A small-molecule ligand and the protein it binds are described below.
Small molecule (SMILES): O=S(=O)(O)c1ccccc1S(=O)(=O)F

Binding-site contacts:
Ligand atom O4 contacts residue SER173 of chain 1.B at 2.0 Å (h-bond).
Ligand atom S2 contacts residue HIS41 of chain 1.B at 4.1 Å.
Ligand atom C4 contacts residue CYS169 of chain 1.B at 3.9 Å (hydrophobic).
Ligand atom C4 contacts residue CYS194 of chain 1.B at 4.1 Å (hydrophobic).
Ligand atom C3 contacts residue VAL190 of chain 1.B at 4.1 Å (hydrophobic).
Ligand atom O3 contacts residue CYS169 of chain 1.B at 4.3 Å.
Ligand atom C4 contacts residue VAL190 of chain 1.B at 3.5 Å (hydrophobic).
Ligand atom O3 contacts residue SER173 of chain 1.B at 2.4 Å (h-bond).
Ligand atom O3 contacts residue ASP172 of chain 1.B at 4.3 Å.
Ligand atom F1 contacts residue GLY171 of chain 1.B at 4.4 Å.
Ligand atom C1 contacts residue PHE170 of chain 1.B at 4.3 Å (hydrophobic).
Ligand atom C3 contacts residue PHE170 of chain 1.B at 4.0 Å (hydrophobic).
Ligand atom C3 contacts residue SER173 of chain 1.B at 4.0 Å.
Ligand atom C6 contacts residue PHE170 of chain 1.B at 4.2 Å (hydrophobic).
Ligand atom F1 contacts residue PHE170 of chain 1.B at 3.8 Å.
Ligand atom O2 contacts residue SER188 of chain 1.B at 4.5 Å.
Ligand atom S1 contacts residue PHE170 of chain 1.B at 4.4 Å.
Ligand atom C3 contacts residue CYS169 of chain 1.B at 3.9 Å (hydrophobic).
Ligand atom S1 contacts residue HIS41 of chain 1.B at 3.8 Å.
Ligand atom C2 contacts residue CYS169 of chain 1.B at 4.4 Å (hydrophobic).
Ligand atom S2 contacts residue SER173 of chain 1.B at 1.6 Å (h-bond).
Ligand atom O3 contacts residue ALA187 of chain 1.B at 4.3 Å.
Ligand atom O3 contacts residue PHE189 of chain 1.B at 4.3 Å.
Ligand atom O2 contacts residue SER173 of chain 1.B at 3.2 Å (h-bond).
Ligand atom O4 contacts residue SER188 of chain 1.B at 2.7 Å (h-bond).
Ligand atom C4 contacts residue PHE170 of chain 1.B at 3.7 Å (hydrophobic).
Ligand atom O4 contacts residue HIS41 of chain 1.B at 3.0 Å (h-bond).
Ligand atom C5 contacts residue PHE170 of chain 1.B at 4.0 Å (hydrophobic).
Ligand atom O2 contacts residue HIS41 of chain 1.B at 2.5 Å (h-bond).
Ligand atom S2 contacts residue SER188 of chain 1.B at 3.9 Å.
Ligand atom C2 contacts residue PHE170 of chain 1.B at 4.3 Å (hydrophobic).
Ligand atom C5 contacts residue VAL190 of chain 1.B at 4.2 Å (hydrophobic).
Ligand atom S1 contacts residue SER173 of chain 1.B at 3.4 Å (h-bond).
Ligand atom C1 contacts residue SER173 of chain 1.B at 3.5 Å.
Ligand atom O4 contacts residue PHE189 of chain 1.B at 4.0 Å.
Ligand atom O1 contacts residue PHE170 of chain 1.B at 4.1 Å.
Ligand atom F1 contacts residue HIS41 of chain 1.B at 4.0 Å.
Ligand atom O3 contacts residue SER188 of chain 1.B at 4.0 Å.
Ligand atom C2 contacts residue SER173 of chain 1.B at 2.9 Å.
Ligand atom F1 contacts residue SER173 of chain 1.B at 3.1 Å.

Sequence of chain 1.B:
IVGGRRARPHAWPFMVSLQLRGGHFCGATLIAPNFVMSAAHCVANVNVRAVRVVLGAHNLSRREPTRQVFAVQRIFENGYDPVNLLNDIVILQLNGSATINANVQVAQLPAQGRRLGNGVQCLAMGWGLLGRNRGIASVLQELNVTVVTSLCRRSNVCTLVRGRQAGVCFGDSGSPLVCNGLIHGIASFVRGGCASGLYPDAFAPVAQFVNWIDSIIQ